The protein below binds the small molecule below.
Small molecule (SMILES): CC[C@H](C)[C@H](NC(=O)[C@H](C)NC(=O)[C@H](CC(C)C)NC(C)=O)[C@@H](O)[C@H](C)CO

Sequence of chain 1.V:
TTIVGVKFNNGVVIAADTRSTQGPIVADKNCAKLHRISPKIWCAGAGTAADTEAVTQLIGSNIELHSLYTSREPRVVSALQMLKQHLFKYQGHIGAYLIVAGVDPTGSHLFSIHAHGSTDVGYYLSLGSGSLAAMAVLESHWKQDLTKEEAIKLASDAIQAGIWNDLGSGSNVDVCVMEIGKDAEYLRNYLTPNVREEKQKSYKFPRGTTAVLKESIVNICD

Sequence of chain 1.W:
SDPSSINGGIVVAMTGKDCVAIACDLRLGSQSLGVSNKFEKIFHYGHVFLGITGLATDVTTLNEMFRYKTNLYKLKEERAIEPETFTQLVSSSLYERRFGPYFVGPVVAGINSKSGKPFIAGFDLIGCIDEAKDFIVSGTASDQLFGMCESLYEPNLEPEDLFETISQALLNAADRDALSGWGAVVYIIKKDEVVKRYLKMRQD

Sequence of chain 1.L:
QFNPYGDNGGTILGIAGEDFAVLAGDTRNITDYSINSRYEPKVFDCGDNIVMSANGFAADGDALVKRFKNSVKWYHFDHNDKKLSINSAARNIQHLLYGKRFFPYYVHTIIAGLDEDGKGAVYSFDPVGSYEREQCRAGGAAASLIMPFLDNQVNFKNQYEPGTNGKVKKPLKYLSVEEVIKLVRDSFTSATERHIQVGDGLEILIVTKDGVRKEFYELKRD

Binding-site contacts:
Ligand atom O contacts residue THR1 of chain 1.V at 3.2 Å (h-bond).
Ligand atom O contacts residue GLY47 of chain 1.V at 3.1 Å (h-bond).
Ligand atom C contacts residue ASP125 of chain 1.W at 3.7 Å.
Ligand atom C1 contacts residue THR1 of chain 1.V at 2.5 Å.
Ligand atom CG2 contacts residue ARG19 of chain 1.V at 3.8 Å.
Ligand atom CB contacts residue THR1 of chain 1.V at 2.6 Å.
Ligand atom O contacts residue ALA46 of chain 1.V at 3.8 Å.
Ligand atom CG1 contacts residue ALA49 of chain 1.V at 3.8 Å (hydrophobic).
Ligand atom O contacts residue SER20 of chain 1.V at 3.2 Å (h-bond).
Ligand atom C3 contacts residue THR1 of chain 1.V at 2.5 Å.
Ligand atom CG2 contacts residue LYS33 of chain 1.V at 3.5 Å.
Ligand atom CD2 contacts residue GLN22 of chain 1.V at 3.6 Å.
Ligand atom O contacts residue THR21 of chain 1.V at 3.1 Å (h-bond).
Ligand atom O contacts residue THR1 of chain 1.V at 2.4 Å (h-bond).
Ligand atom O contacts residue THR48 of chain 1.V at 3.8 Å.
Ligand atom C contacts residue THR1 of chain 1.V at 1.4 Å.
Ligand atom C contacts residue GLY47 of chain 1.V at 3.6 Å.
Ligand atom CA contacts residue GLY47 of chain 1.V at 3.4 Å.
Ligand atom CG1 contacts residue GLY47 of chain 1.V at 3.1 Å.
Ligand atom CD2 contacts residue ALA27 of chain 1.V at 3.7 Å (hydrophobic).
Ligand atom CA contacts residue THR21 of chain 1.V at 3.8 Å.
Ligand atom CD1 contacts residue ALA49 of chain 1.V at 3.7 Å (hydrophobic).
Ligand atom C3 contacts residue THR21 of chain 1.V at 3.8 Å.
Ligand atom CA contacts residue THR1 of chain 1.V at 2.4 Å.
Ligand atom CH3 contacts residue ASP125 of chain 1.W at 3.5 Å.
Ligand atom C2 contacts residue THR1 of chain 1.V at 1.5 Å.
Ligand atom N contacts residue THR21 of chain 1.V at 3.0 Å (h-bond).
Ligand atom CG2 contacts residue THR1 of chain 1.V at 3.5 Å.
Ligand atom O contacts residue GLN22 of chain 1.V at 3.7 Å.
Ligand atom CD1 contacts residue THR52 of chain 1.V at 3.5 Å.
Ligand atom CG contacts residue ASP125 of chain 1.W at 3.8 Å.
Ligand atom O contacts residue ALA49 of chain 1.V at 2.9 Å (h-bond).
Ligand atom N contacts residue ASP125 of chain 1.W at 2.9 Å (salt-bridge).
Ligand atom N contacts residue GLY47 of chain 1.V at 3.0 Å (h-bond).
Ligand atom C contacts residue GLN22 of chain 1.V at 3.9 Å.
Ligand atom C3 contacts residue GLY168 of chain 1.V at 3.1 Å.
Ligand atom O contacts residue THR21 of chain 1.V at 3.5 Å (h-bond).
Ligand atom CD1 contacts residue GLY45 of chain 1.V at 3.4 Å.
Ligand atom N contacts residue THR1 of chain 1.V at 3.6 Å.
Ligand atom C3 contacts residue ARG19 of chain 1.V at 3.6 Å.